This small molecule binds to this protein.
Small molecule (SMILES): Nc1ccn([C@H]2C[C@H](O[P](=O)(O)OC[C@H]3O[C@@H](n4cnc5c(N)ncnc54)C[C@@H]3O)[C@@H](CO)O2)c(=O)n1

Sequence of chain 54.A:
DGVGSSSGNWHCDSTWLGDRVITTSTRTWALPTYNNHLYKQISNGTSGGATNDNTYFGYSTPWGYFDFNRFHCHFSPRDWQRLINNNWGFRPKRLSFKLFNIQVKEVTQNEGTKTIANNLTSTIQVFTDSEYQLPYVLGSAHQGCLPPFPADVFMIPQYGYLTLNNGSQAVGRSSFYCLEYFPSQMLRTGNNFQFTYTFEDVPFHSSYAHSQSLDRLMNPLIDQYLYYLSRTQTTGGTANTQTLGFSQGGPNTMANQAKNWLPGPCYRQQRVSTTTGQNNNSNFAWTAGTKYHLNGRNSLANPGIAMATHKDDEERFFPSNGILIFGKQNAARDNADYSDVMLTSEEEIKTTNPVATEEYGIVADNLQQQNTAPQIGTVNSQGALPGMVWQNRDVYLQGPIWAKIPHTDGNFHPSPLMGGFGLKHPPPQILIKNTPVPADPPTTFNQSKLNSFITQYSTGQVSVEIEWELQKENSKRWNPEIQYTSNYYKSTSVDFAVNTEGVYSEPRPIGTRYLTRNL

Sequence of chain 9.A:
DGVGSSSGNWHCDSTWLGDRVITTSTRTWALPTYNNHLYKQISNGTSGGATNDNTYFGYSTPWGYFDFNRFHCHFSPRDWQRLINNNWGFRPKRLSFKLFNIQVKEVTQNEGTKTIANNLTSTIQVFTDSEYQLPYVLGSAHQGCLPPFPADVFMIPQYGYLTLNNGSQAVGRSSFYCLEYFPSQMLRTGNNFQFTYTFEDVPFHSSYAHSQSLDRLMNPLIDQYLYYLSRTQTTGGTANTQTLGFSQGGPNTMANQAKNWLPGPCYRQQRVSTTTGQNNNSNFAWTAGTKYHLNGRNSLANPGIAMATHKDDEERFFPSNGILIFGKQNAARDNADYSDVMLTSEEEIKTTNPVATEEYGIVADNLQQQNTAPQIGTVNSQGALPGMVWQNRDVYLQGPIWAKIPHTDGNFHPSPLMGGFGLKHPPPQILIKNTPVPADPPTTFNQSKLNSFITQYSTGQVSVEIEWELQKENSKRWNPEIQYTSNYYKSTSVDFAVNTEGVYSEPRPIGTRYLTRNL

Binding-site contacts:
Ligand atom N7 contacts residue ASN392 of chain 9.A at 4.2 Å.
Ligand atom C2' contacts residue HIS413 of chain 9.A at 3.7 Å.
Ligand atom C2' contacts residue PRO414 of chain 9.A at 3.6 Å (hydrophobic).
Ligand atom C2 contacts residue PRO203 of chain 9.A at 4.0 Å (hydrophobic).
Ligand atom N6 contacts residue SER415 of chain 9.A at 3.8 Å.
Ligand atom C5 contacts residue VAL202 of chain 9.A at 3.6 Å (hydrophobic).
Ligand atom C4 contacts residue PRO203 of chain 9.A at 4.0 Å (hydrophobic).
Ligand atom C2 contacts residue GLY422 of chain 9.A at 3.2 Å.
Ligand atom N1 contacts residue PRO203 of chain 9.A at 3.8 Å.
Ligand atom C6 contacts residue SER415 of chain 9.A at 4.1 Å.
Ligand atom C2 contacts residue VAL202 of chain 9.A at 4.1 Å (hydrophobic).
Ligand atom C6 contacts residue VAL202 of chain 9.A at 4.1 Å (hydrophobic).
Ligand atom C4 contacts residue VAL202 of chain 9.A at 3.7 Å (hydrophobic).
Ligand atom N7 contacts residue HIS413 of chain 9.A at 4.2 Å.
Ligand atom N7 contacts residue SER415 of chain 9.A at 3.9 Å.
Ligand atom C6 contacts residue PRO203 of chain 9.A at 4.0 Å (hydrophobic).
Ligand atom N1 contacts residue VAL202 of chain 9.A at 3.5 Å.
Ligand atom C5 contacts residue PRO203 of chain 9.A at 4.0 Å (hydrophobic).
Ligand atom C2' contacts residue PRO203 of chain 9.A at 3.3 Å (hydrophobic).
Ligand atom N6 contacts residue GLY422 of chain 9.A at 3.3 Å (h-bond).
Ligand atom N1 contacts residue PRO203 of chain 9.A at 4.2 Å.
Ligand atom N3 contacts residue ASP201 of chain 9.A at 4.2 Å.
Ligand atom C5 contacts residue PRO203 of chain 9.A at 3.8 Å (hydrophobic).
Ligand atom O3' contacts residue PRO414 of chain 9.A at 4.2 Å.
Ligand atom C4 contacts residue PRO203 of chain 9.A at 4.1 Å (hydrophobic).
Ligand atom C4 contacts residue ASP201 of chain 9.A at 3.5 Å.
Ligand atom N1 contacts residue GLY422 of chain 9.A at 2.9 Å (h-bond).
Ligand atom N6 contacts residue VAL202 of chain 9.A at 4.2 Å.
Ligand atom N6 contacts residue PHE421 of chain 9.A at 3.8 Å.
Ligand atom C5 contacts residue ARG91 of chain 9.A at 4.2 Å.
Ligand atom C6 contacts residue PRO203 of chain 9.A at 4.0 Å (hydrophobic).
Ligand atom N4 contacts residue ASP201 of chain 9.A at 2.6 Å.
Ligand atom C8 contacts residue HIS413 of chain 9.A at 3.9 Å.
Ligand atom C5 contacts residue ASP201 of chain 9.A at 3.3 Å.
Ligand atom N7 contacts residue PRO203 of chain 9.A at 4.1 Å.
Ligand atom N4 contacts residue VAL202 of chain 9.A at 2.9 Å (h-bond).
Ligand atom OP2 contacts residue ASP409 of chain 54.A at 3.2 Å (salt-bridge).
Ligand atom C1' contacts residue PRO203 of chain 9.A at 4.1 Å (hydrophobic).
Ligand atom N6 contacts residue GLY420 of chain 9.A at 3.7 Å.
Ligand atom C6 contacts residue GLY422 of chain 9.A at 3.7 Å.